Binding-site contacts:
Ligand atom N contacts residue PHE283 of chain 1.A at 3.5 Å.
Ligand atom N contacts residue GLY126 of chain 1.A at 2.7 Å (h-bond).
Ligand atom C5 contacts residue ILE389 of chain 1.A at 4.2 Å (hydrophobic).
Ligand atom C5 contacts residue ILE391 of chain 1.A at 4.0 Å (hydrophobic).
Ligand atom C8 contacts residue THR311 of chain 1.A at 4.2 Å.
Ligand atom C1 contacts residue THR311 of chain 1.A at 3.9 Å.
Ligand atom C6 contacts residue ILE391 of chain 1.A at 4.3 Å (hydrophobic).
Ligand atom C4 contacts residue GLY169 of chain 1.A at 3.7 Å.
Ligand atom C7 contacts residue ASP308 of chain 1.A at 4.2 Å.
Ligand atom C2 contacts residue ILE393 of chain 1.A at 4.1 Å (hydrophobic).
Ligand atom O1 contacts residue ILE393 of chain 1.A at 4.3 Å.
Ligand atom O2 contacts residue ASP170 of chain 1.A at 4.2 Å.
Ligand atom C1 contacts residue ASP170 of chain 1.A at 4.3 Å.
Ligand atom C2 contacts residue GLY169 of chain 1.A at 3.9 Å.
Ligand atom C8 contacts residue ILE393 of chain 1.A at 3.7 Å (hydrophobic).
Ligand atom O1 contacts residue THR311 of chain 1.A at 4.1 Å.
Ligand atom C6 contacts residue PHE283 of chain 1.A at 4.1 Å (hydrophobic).
Ligand atom C9 contacts residue ASP308 of chain 1.A at 3.5 Å.
Ligand atom C2 contacts residue THR311 of chain 1.A at 3.4 Å.
Ligand atom O1 contacts residue TYR315 of chain 1.A at 3.8 Å.
Ligand atom C8 contacts residue GLY169 of chain 1.A at 4.1 Å.
Ligand atom C contacts residue RCV1 of chain 1.C at 3.9 Å.
Ligand atom C7 contacts residue ILE306 of chain 1.A at 4.2 Å (hydrophobic).
Ligand atom C3 contacts residue ILE393 of chain 1.A at 3.5 Å (hydrophobic).
Ligand atom O2 contacts residue GLY169 of chain 1.A at 3.3 Å.
Ligand atom C8 contacts residue ASP308 of chain 1.A at 4.0 Å.
Ligand atom O contacts residue THR311 of chain 1.A at 4.1 Å.
Ligand atom O2 contacts residue ILE393 of chain 1.A at 3.7 Å.
Ligand atom C7 contacts residue ILE393 of chain 1.A at 4.3 Å (hydrophobic).
Ligand atom C4 contacts residue ILE393 of chain 1.A at 3.9 Å (hydrophobic).
Ligand atom C9 contacts residue ILE306 of chain 1.A at 3.7 Å (hydrophobic).
Ligand atom O contacts residue ASP170 of chain 1.A at 3.5 Å.
Ligand atom C9 contacts residue GLY126 of chain 1.A at 3.5 Å.
Ligand atom C1 contacts residue GLY169 of chain 1.A at 4.3 Å.
Ligand atom C3 contacts residue GLY169 of chain 1.A at 3.5 Å.
Ligand atom C2 contacts residue ASP170 of chain 1.A at 4.2 Å.
Ligand atom C contacts residue TYR315 of chain 1.A at 4.0 Å (hydrophobic).
Ligand atom C4 contacts residue ILE389 of chain 1.A at 3.6 Å (hydrophobic).
Ligand atom C contacts residue ASP170 of chain 1.A at 3.6 Å.
Ligand atom C9 contacts residue PHE283 of chain 1.A at 3.7 Å (hydrophobic).

A protein and the small-molecule ligand that binds it are described below.
Small molecule (SMILES): COC(=O)COc1cccc(CN)c1

Sequence of chain 1.A:
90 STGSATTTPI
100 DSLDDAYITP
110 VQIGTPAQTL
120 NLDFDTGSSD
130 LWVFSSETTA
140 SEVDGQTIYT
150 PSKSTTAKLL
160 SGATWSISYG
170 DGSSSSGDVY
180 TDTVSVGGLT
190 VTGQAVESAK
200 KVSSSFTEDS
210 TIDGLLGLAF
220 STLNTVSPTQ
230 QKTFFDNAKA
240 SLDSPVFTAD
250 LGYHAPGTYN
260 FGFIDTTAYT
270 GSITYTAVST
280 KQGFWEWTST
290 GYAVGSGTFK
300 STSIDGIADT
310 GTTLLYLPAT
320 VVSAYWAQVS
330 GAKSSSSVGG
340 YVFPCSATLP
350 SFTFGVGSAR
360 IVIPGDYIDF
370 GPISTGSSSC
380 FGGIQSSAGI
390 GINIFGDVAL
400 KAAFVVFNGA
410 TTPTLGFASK